Sequence of chain 1.B:
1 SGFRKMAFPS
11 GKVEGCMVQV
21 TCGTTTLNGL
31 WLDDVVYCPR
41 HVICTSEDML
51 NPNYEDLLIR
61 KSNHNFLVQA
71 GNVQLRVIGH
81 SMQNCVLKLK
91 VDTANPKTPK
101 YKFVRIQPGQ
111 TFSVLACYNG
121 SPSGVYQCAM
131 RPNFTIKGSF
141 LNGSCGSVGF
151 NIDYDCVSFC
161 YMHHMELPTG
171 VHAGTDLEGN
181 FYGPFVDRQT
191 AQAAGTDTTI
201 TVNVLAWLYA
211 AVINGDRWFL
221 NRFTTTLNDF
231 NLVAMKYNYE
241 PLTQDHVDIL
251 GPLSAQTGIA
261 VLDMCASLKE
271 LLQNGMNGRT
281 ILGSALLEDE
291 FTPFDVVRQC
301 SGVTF

Binding-site contacts:
Ligand atom C16 contacts residue MET165 of chain 1.B at 3.5 Å (hydrophobic).
Ligand atom C8 contacts residue LEU141 of chain 1.B at 3.7 Å (hydrophobic).
Ligand atom C7 contacts residue LEU141 of chain 1.B at 3.7 Å (hydrophobic).
Ligand atom C15 contacts residue MET49 of chain 1.B at 3.7 Å (hydrophobic).
Ligand atom C8 contacts residue ASN142 of chain 1.B at 3.9 Å.
Ligand atom C15 contacts residue HIS164 of chain 1.B at 3.3 Å.
Ligand atom C12 contacts residue DMS1 of chain 1.I at 3.9 Å.
Ligand atom C6 contacts residue GLU166 of chain 1.B at 3.7 Å.
Ligand atom O1 contacts residue MET165 of chain 1.B at 3.4 Å.
Ligand atom CL contacts residue HIS164 of chain 1.B at 3.8 Å.
Ligand atom CL contacts residue MET165 of chain 1.B at 3.7 Å.
Ligand atom C18 contacts residue MET49 of chain 1.B at 3.8 Å (hydrophobic).
Ligand atom N2 contacts residue CYS145 of chain 1.B at 3.6 Å.
Ligand atom C16 contacts residue MET49 of chain 1.B at 3.5 Å (hydrophobic).
Ligand atom C1 contacts residue DMS1 of chain 1.I at 3.8 Å.
Ligand atom CL contacts residue ASP187 of chain 1.B at 3.4 Å.
Ligand atom N3 contacts residue SER144 of chain 1.B at 3.5 Å (h-bond).
Ligand atom C7 contacts residue GLU166 of chain 1.B at 3.4 Å.
Ligand atom O1 contacts residue GLU166 of chain 1.B at 3.1 Å (salt-bridge).
Ligand atom C9 contacts residue PHE140 of chain 1.B at 3.8 Å (hydrophobic).
Ligand atom C contacts residue GLN189 of chain 1.B at 3.7 Å.
Ligand atom C17 contacts residue MET165 of chain 1.B at 3.7 Å (hydrophobic).
Ligand atom C9 contacts residue ASN142 of chain 1.B at 3.6 Å.
Ligand atom C10 contacts residue ASN142 of chain 1.B at 3.9 Å.
Ligand atom C7 contacts residue PHE140 of chain 1.B at 3.5 Å (hydrophobic).
Ligand atom N3 contacts residue GLU166 of chain 1.B at 3.8 Å.
Ligand atom CL contacts residue HIS41 of chain 1.B at 3.6 Å.
Ligand atom N3 contacts residue PHE140 of chain 1.B at 3.8 Å.
Ligand atom N3 contacts residue HIS163 of chain 1.B at 2.8 Å (h-bond).
Ligand atom C6 contacts residue MET165 of chain 1.B at 3.8 Å (hydrophobic).
Ligand atom C17 contacts residue MET49 of chain 1.B at 3.6 Å (hydrophobic).
Ligand atom C9 contacts residue LEU141 of chain 1.B at 3.7 Å (hydrophobic).
Ligand atom C15 contacts residue MET165 of chain 1.B at 3.6 Å (hydrophobic).
Ligand atom C15 contacts residue HIS41 of chain 1.B at 3.8 Å.
Ligand atom C6 contacts residue HIS163 of chain 1.B at 3.1 Å.
Ligand atom C17 contacts residue ARG188 of chain 1.B at 3.7 Å.
Ligand atom N contacts residue GLN189 of chain 1.B at 3.6 Å (h-bond).
Ligand atom O contacts residue GLN189 of chain 1.B at 3.0 Å.
Ligand atom C9 contacts residue GLU166 of chain 1.B at 3.5 Å.
Ligand atom C8 contacts residue GLU166 of chain 1.B at 3.7 Å.

A protein and the small-molecule ligand that binds it are described below.
Small molecule (SMILES): NC(=O)N1CC[C@@H](C(=O)Nc2cncc3ccccc23)c2cc(Cl)ccc21

Sequence of chain 1.A:
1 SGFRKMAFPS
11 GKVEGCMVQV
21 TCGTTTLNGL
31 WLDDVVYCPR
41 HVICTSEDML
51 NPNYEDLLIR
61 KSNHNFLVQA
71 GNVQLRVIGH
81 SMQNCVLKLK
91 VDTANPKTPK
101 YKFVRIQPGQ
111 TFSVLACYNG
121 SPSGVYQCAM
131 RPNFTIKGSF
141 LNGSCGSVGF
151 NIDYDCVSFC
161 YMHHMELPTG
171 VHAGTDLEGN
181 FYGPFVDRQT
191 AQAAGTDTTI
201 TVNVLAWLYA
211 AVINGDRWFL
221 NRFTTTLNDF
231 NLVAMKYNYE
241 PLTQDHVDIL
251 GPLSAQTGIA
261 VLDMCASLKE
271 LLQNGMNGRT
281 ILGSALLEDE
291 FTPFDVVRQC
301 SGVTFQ